Binding-site contacts:
Ligand atom N01 contacts residue ARG68 of chain 1.A at 3.4 Å (salt-bridge).
Ligand atom N05 contacts residue ARG69 of chain 1.A at 3.0 Å (salt-bridge).
Ligand atom C02 contacts residue ARG69 of chain 1.A at 3.2 Å.
Ligand atom C06 contacts residue ARG69 of chain 1.A at 3.5 Å.
Ligand atom N01 contacts residue LYS70 of chain 1.A at 4.1 Å.
Ligand atom N01 contacts residue ARG69 of chain 1.A at 3.6 Å.
Ligand atom C04 contacts residue ARG69 of chain 1.A at 3.4 Å.
Ligand atom O03 contacts residue ARG69 of chain 1.A at 2.6 Å (salt-bridge).

Sequence of chain 1.A:
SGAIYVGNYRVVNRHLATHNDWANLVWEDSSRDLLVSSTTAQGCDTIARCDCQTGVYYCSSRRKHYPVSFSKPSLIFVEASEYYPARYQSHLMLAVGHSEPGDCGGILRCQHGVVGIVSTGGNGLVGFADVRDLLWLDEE

The protein below binds the small molecule below.
Small molecule (SMILES): NC(=O)C1(N)CC1